Sequence of chain 1.A:
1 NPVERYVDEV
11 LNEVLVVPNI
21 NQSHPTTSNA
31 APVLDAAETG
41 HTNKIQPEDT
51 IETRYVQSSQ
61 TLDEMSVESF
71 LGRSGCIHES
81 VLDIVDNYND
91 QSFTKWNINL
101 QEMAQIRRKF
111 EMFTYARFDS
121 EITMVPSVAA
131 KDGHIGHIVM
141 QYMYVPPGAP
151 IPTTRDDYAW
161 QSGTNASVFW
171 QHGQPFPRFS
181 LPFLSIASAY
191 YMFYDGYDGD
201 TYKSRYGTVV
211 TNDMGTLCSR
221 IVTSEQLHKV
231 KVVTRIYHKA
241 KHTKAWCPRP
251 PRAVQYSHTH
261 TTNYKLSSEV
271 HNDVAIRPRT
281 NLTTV

Binding-site contacts:
Ligand atom N1A contacts residue MET124 of chain 1.A at 3.9 Å.
Ligand atom C6B contacts residue ILE98 of chain 1.A at 3.8 Å (hydrophobic).
Ligand atom CM4 contacts residue ALA166 of chain 1.A at 3.1 Å (hydrophobic).
Ligand atom O1 contacts residue MET214 of chain 1.A at 3.2 Å.
Ligand atom CM6 contacts residue TYR144 of chain 1.A at 3.7 Å (hydrophobic).
Ligand atom N2A contacts residue TYR144 of chain 1.A at 4.0 Å.
Ligand atom CM6 contacts residue LEU181 of chain 1.A at 3.8 Å (hydrophobic).
Ligand atom O1 contacts residue LEU100 of chain 1.A at 3.8 Å.
Ligand atom CM4 contacts residue TYR142 of chain 1.A at 3.9 Å (hydrophobic).
Ligand atom C3C contacts residue LEU181 of chain 1.A at 4.0 Å (hydrophobic).
Ligand atom C5B contacts residue TYR144 of chain 1.A at 3.7 Å (hydrophobic).
Ligand atom C3 contacts residue LEU100 of chain 1.A at 3.7 Å (hydrophobic).
Ligand atom N3A contacts residue TYR144 of chain 1.A at 3.2 Å.
Ligand atom N3A contacts residue PHE179 of chain 1.A at 3.6 Å.
Ligand atom C4 contacts residue MET214 of chain 1.A at 4.0 Å (hydrophobic).
Ligand atom C5 contacts residue MET214 of chain 1.A at 3.7 Å (hydrophobic).
Ligand atom C5B contacts residue LEU181 of chain 1.A at 3.6 Å (hydrophobic).
Ligand atom C4A contacts residue TYR144 of chain 1.A at 3.5 Å (hydrophobic).
Ligand atom C1B contacts residue LEU181 of chain 1.A at 3.9 Å (hydrophobic).
Ligand atom N1A contacts residue PHE179 of chain 1.A at 3.2 Å.
Ligand atom N5A contacts residue PHE179 of chain 1.A at 3.2 Å.
Ligand atom N5A contacts residue LEU217 of chain 1.A at 3.7 Å.
Ligand atom C5 contacts residue LEU100 of chain 1.A at 4.0 Å (hydrophobic).
Ligand atom C4A contacts residue PHE179 of chain 1.A at 3.5 Å (hydrophobic).
Ligand atom C1B contacts residue ILE98 of chain 1.A at 3.6 Å (hydrophobic).
Ligand atom C4 contacts residue TYR190 of chain 1.A at 3.8 Å (hydrophobic).
Ligand atom CM2 contacts residue ILE122 of chain 1.A at 3.9 Å (hydrophobic).
Ligand atom CM2 contacts residue ILE77 of chain 1.A at 3.9 Å (hydrophobic).
Ligand atom O1B contacts residue ILE98 of chain 1.A at 3.1 Å.
Ligand atom CM4 contacts residue VAL168 of chain 1.A at 3.9 Å (hydrophobic).
Ligand atom CM3 contacts residue TYR190 of chain 1.A at 3.8 Å (hydrophobic).
Ligand atom C4 contacts residue LEU100 of chain 1.A at 3.8 Å (hydrophobic).
Ligand atom N2 contacts residue LEU100 of chain 1.A at 3.8 Å.
Ligand atom CM6 contacts residue LEU184 of chain 1.A at 3.6 Å (hydrophobic).
Ligand atom N1A contacts residue LEU217 of chain 1.A at 3.4 Å.
Ligand atom C1C contacts residue MET214 of chain 1.A at 3.4 Å (hydrophobic).
Ligand atom N2 contacts residue MET214 of chain 1.A at 3.7 Å.
Ligand atom CM4 contacts residue TYR144 of chain 1.A at 3.8 Å (hydrophobic).
Ligand atom C6B contacts residue LEU181 of chain 1.A at 3.5 Å (hydrophobic).
Ligand atom N2A contacts residue PHE179 of chain 1.A at 3.3 Å.

A small-molecule ligand and the protein it binds are described below.
Small molecule (SMILES): Cc1cc(CCCOc2c(C)cc(-n3nnc(C)n3)cc2C)on1